Binding-site contacts:
Ligand atom C8 contacts residue ASN264 of chain 1.A at 3.9 Å.
Ligand atom C7 contacts residue ASN264 of chain 1.A at 3.6 Å.
Ligand atom C6 contacts residue GLN278 of chain 1.A at 3.0 Å.
Ligand atom C6 contacts residue GLU280 of chain 1.A at 4.5 Å.
Ligand atom C2 contacts residue GLN278 of chain 1.A at 3.6 Å.
Ligand atom O6 contacts residue GLN278 of chain 1.A at 2.3 Å (h-bond).
Ligand atom O6 contacts residue GLU280 of chain 1.A at 4.0 Å.
Ligand atom O4 contacts residue GLN278 of chain 1.A at 4.3 Å.
Ligand atom C3 contacts residue ASN264 of chain 1.A at 3.7 Å.
Ligand atom O5 contacts residue ASN264 of chain 1.A at 2.3 Å (h-bond).
Ligand atom C4 contacts residue ASN264 of chain 1.A at 4.1 Å.
Ligand atom C1 contacts residue GLN278 of chain 1.A at 3.6 Å.
Ligand atom N2 contacts residue GLN278 of chain 1.A at 2.9 Å (h-bond).
Ligand atom O6 contacts residue LEU275 of chain 1.A at 4.1 Å.
Ligand atom C5 contacts residue ASN264 of chain 1.A at 3.6 Å.
Ligand atom C8 contacts residue GLN278 of chain 1.A at 4.0 Å.
Ligand atom C8 contacts residue LEU275 of chain 1.A at 4.3 Å (hydrophobic).
Ligand atom C6 contacts residue LEU275 of chain 1.A at 4.4 Å (hydrophobic).
Ligand atom O7 contacts residue ASN264 of chain 1.A at 4.5 Å.
Ligand atom C1 contacts residue THR266 of chain 1.A at 3.9 Å.
Ligand atom C5 contacts residue THR266 of chain 1.A at 3.9 Å.
Ligand atom N2 contacts residue ASN264 of chain 1.A at 2.8 Å (h-bond).
Ligand atom O5 contacts residue THR266 of chain 1.A at 3.7 Å.
Ligand atom C1 contacts residue ASN264 of chain 1.A at 1.4 Å.
Ligand atom O5 contacts residue LEU267 of chain 1.A at 4.4 Å.
Ligand atom C2 contacts residue ASN264 of chain 1.A at 2.4 Å.
Ligand atom C7 contacts residue GLN278 of chain 1.A at 3.9 Å.
Ligand atom C5 contacts residue GLN278 of chain 1.A at 4.3 Å.
Ligand atom C3 contacts residue GLN278 of chain 1.A at 3.8 Å.
Ligand atom C6 contacts residue THR266 of chain 1.A at 3.8 Å.

Sequence of chain 1.A:
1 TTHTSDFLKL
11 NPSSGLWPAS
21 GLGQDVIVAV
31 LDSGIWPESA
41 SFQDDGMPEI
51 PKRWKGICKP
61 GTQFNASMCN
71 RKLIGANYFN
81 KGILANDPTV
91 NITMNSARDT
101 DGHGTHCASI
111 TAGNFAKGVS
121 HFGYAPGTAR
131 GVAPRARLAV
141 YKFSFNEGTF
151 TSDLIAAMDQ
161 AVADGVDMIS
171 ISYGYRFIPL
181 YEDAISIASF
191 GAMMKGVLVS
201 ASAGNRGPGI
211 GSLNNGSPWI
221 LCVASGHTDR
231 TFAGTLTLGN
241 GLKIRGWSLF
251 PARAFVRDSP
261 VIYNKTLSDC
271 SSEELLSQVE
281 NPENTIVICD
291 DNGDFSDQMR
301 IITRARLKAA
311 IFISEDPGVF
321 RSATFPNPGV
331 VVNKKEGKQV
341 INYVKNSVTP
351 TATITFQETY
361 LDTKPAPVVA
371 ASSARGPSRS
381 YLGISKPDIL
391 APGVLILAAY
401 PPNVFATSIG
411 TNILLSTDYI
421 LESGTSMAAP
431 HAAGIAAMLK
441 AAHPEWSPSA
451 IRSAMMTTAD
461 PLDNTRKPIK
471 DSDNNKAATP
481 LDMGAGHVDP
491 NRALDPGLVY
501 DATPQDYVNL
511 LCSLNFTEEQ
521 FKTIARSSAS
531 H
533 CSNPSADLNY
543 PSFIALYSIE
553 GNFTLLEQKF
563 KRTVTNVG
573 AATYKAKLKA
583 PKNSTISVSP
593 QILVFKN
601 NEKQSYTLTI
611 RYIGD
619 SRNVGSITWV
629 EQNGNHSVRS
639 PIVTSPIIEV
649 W

The small molecule below binds the protein below.
Small molecule (SMILES): CC(=O)N[C@H]1[C@H](O[C@H]2[C@H](O[C@@H]3O[C@@H](C)[C@@H](O)[C@@H](O)[C@@H]3O)[C@@H](NC(C)=O)CO[C@@H]2CO)O[C@H](CO)[C@@H](O)[C@@H]1O